Sequence of chain 1.A:
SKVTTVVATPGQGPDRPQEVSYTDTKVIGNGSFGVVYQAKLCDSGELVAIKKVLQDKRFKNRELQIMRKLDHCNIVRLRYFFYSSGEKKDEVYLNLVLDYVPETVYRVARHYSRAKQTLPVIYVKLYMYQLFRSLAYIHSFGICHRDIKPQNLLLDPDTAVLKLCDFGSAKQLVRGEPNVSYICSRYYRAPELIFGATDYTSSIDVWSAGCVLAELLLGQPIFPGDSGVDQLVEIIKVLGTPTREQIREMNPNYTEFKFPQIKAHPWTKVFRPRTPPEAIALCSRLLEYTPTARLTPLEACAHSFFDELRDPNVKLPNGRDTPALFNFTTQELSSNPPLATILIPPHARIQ

Binding-site contacts:
Ligand atom C11 contacts residue THR183 of chain 1.A at 3.9 Å.
Ligand atom N31 contacts residue VAL155 of chain 1.A at 3.8 Å.
Ligand atom C11 contacts residue VAL180 of chain 1.A at 4.0 Å (hydrophobic).
Ligand atom N18 contacts residue VAL180 of chain 1.A at 3.4 Å (h-bond).
Ligand atom C17 contacts residue VAL180 of chain 1.A at 3.2 Å (hydrophobic).
Ligand atom O23 contacts residue CYS244 of chain 1.A at 4.0 Å.
Ligand atom C16 contacts residue VAL180 of chain 1.A at 4.0 Å (hydrophobic).
Ligand atom C19 contacts residue ASP178 of chain 1.A at 3.7 Å.
Ligand atom C30 contacts residue ASP245 of chain 1.A at 3.9 Å.
Ligand atom C3 contacts residue TYR179 of chain 1.A at 3.7 Å (hydrophobic).
Ligand atom C6 contacts residue PRO181 of chain 1.A at 3.7 Å (hydrophobic).
Ligand atom O23 contacts residue LEU177 of chain 1.A at 3.5 Å.
Ligand atom O29 contacts residue CYS244 of chain 1.A at 3.7 Å.
Ligand atom N24 contacts residue VAL115 of chain 1.A at 3.9 Å.
Ligand atom C19 contacts residue ALA128 of chain 1.A at 3.6 Å (hydrophobic).
Ligand atom C16 contacts residue ILE107 of chain 1.A at 3.9 Å (hydrophobic).
Ligand atom O29 contacts residue GLN230 of chain 1.A at 3.8 Å.
Ligand atom N18 contacts residue LEU233 of chain 1.A at 3.7 Å.
Ligand atom C14 contacts residue ILE107 of chain 1.A at 3.7 Å (hydrophobic).
Ligand atom C11 contacts residue PRO181 of chain 1.A at 3.4 Å (hydrophobic).
Ligand atom O9 contacts residue GLU182 of chain 1.A at 3.9 Å.
Ligand atom C25 contacts residue VAL115 of chain 1.A at 3.8 Å (hydrophobic).
Ligand atom C17 contacts residue TYR179 of chain 1.A at 3.6 Å (hydrophobic).
Ligand atom C19 contacts residue LEU233 of chain 1.A at 3.6 Å (hydrophobic).
Ligand atom C15 contacts residue ILE107 of chain 1.A at 3.7 Å (hydrophobic).
Ligand atom C6 contacts residue ARG186 of chain 1.A at 3.5 Å.
Ligand atom C30 contacts residue CYS244 of chain 1.A at 4.0 Å (hydrophobic).
Ligand atom C17 contacts residue LEU233 of chain 1.A at 4.0 Å (hydrophobic).
Ligand atom N18 contacts residue ASP178 of chain 1.A at 3.5 Å (salt-bridge).
Ligand atom N31 contacts residue LEU177 of chain 1.A at 3.9 Å.
Ligand atom N31 contacts residue ALA128 of chain 1.A at 3.5 Å.
Ligand atom O9 contacts residue ARG186 of chain 1.A at 3.0 Å (salt-bridge).
Ligand atom C13 contacts residue ILE107 of chain 1.A at 4.0 Å (hydrophobic).
Ligand atom C12 contacts residue VAL180 of chain 1.A at 3.1 Å (hydrophobic).
Ligand atom C20 contacts residue LEU233 of chain 1.A at 3.9 Å (hydrophobic).
Ligand atom N18 contacts residue TYR179 of chain 1.A at 3.6 Å.
Ligand atom S7 contacts residue ARG186 of chain 1.A at 4.0 Å.
Ligand atom C12 contacts residue PRO181 of chain 1.A at 3.9 Å (hydrophobic).
Ligand atom N18 contacts residue ALA128 of chain 1.A at 3.7 Å.
Ligand atom N31 contacts residue ASP178 of chain 1.A at 2.8 Å (salt-bridge).

A protein and the small-molecule ligand that binds it are described below.
Small molecule (SMILES): COCCCNC(=O)c1nc(-c2ccc(S(=O)(=O)N3CCN(C)CC3)cc2)cnc1N